Sequence of chain 46.A:
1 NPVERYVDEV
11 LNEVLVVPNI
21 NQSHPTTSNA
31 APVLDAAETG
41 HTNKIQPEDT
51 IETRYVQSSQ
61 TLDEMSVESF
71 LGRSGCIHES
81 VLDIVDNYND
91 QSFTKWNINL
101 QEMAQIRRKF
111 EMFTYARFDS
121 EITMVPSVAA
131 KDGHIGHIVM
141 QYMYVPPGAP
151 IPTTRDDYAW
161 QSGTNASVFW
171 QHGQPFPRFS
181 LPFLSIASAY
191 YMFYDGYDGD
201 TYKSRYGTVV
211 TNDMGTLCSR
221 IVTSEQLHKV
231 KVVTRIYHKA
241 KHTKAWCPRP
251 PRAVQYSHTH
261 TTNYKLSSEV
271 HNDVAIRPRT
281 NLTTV

A protein and the small-molecule ligand that binds it are described below.
Small molecule (SMILES): Cc1cc(CCCOc2c(C)cc(-c3noc(C(F)(F)F)n3)cc2C)on1

Binding-site contacts:
Ligand atom C3A contacts residue PHE179 of chain 46.A at 3.1 Å (hydrophobic).
Ligand atom C5B contacts residue LEU181 of chain 46.A at 3.5 Å (hydrophobic).
Ligand atom F2 contacts residue TYR144 of chain 46.A at 3.0 Å.
Ligand atom CM2 contacts residue ILE122 of chain 46.A at 3.8 Å (hydrophobic).
Ligand atom C4B contacts residue ILE98 of chain 46.A at 3.8 Å (hydrophobic).
Ligand atom F3 contacts residue VAL168 of chain 46.A at 3.0 Å.
Ligand atom N2 contacts residue MET214 of chain 46.A at 3.8 Å.
Ligand atom C5B contacts residue ILE98 of chain 46.A at 3.5 Å (hydrophobic).
Ligand atom F1 contacts residue TYR144 of chain 46.A at 3.3 Å.
Ligand atom C6B contacts residue LEU181 of chain 46.A at 3.3 Å (hydrophobic).
Ligand atom O1A contacts residue PHE179 of chain 46.A at 3.3 Å.
Ligand atom O1A contacts residue LEU217 of chain 46.A at 3.0 Å.
Ligand atom N3A contacts residue TYR144 of chain 46.A at 3.5 Å.
Ligand atom CM6 contacts residue LEU184 of chain 46.A at 3.4 Å (hydrophobic).
Ligand atom F3 contacts residue PHE179 of chain 46.A at 3.0 Å.
Ligand atom C2A contacts residue PHE179 of chain 46.A at 3.6 Å (hydrophobic).
Ligand atom C2B contacts residue ILE98 of chain 46.A at 3.7 Å (hydrophobic).
Ligand atom C6B contacts residue ILE98 of chain 46.A at 3.7 Å (hydrophobic).
Ligand atom C4 contacts residue LEU100 of chain 46.A at 3.7 Å (hydrophobic).
Ligand atom F2 contacts residue TYR142 of chain 46.A at 2.8 Å.
Ligand atom F2 contacts residue MET143 of chain 46.A at 3.3 Å.
Ligand atom O1B contacts residue ILE98 of chain 46.A at 3.3 Å.
Ligand atom N1A contacts residue MET124 of chain 46.A at 3.5 Å.
Ligand atom CM6 contacts residue LEU181 of chain 46.A at 3.5 Å (hydrophobic).
Ligand atom CM3 contacts residue ASN212 of chain 46.A at 3.5 Å.
Ligand atom F3 contacts residue TYR142 of chain 46.A at 3.8 Å.
Ligand atom CM4 contacts residue PHE179 of chain 46.A at 3.5 Å (hydrophobic).
Ligand atom O1A contacts residue MET124 of chain 46.A at 3.2 Å.
Ligand atom C1B contacts residue ILE98 of chain 46.A at 3.4 Å (hydrophobic).
Ligand atom C3A contacts residue LEU217 of chain 46.A at 3.6 Å (hydrophobic).
Ligand atom N1A contacts residue LEU217 of chain 46.A at 3.3 Å.
Ligand atom CM2 contacts residue ILE77 of chain 46.A at 3.1 Å (hydrophobic).
Ligand atom N3A contacts residue PHE179 of chain 46.A at 3.4 Å.
Ligand atom F2 contacts residue ALA166 of chain 46.A at 3.5 Å.
Ligand atom CM4 contacts residue TYR144 of chain 46.A at 3.8 Å (hydrophobic).
Ligand atom F1 contacts residue ALA166 of chain 46.A at 3.6 Å.
Ligand atom N1A contacts residue PHE179 of chain 46.A at 3.6 Å.
Ligand atom C4 contacts residue TYR190 of chain 46.A at 3.6 Å (hydrophobic).
Ligand atom F1 contacts residue PHE179 of chain 46.A at 3.8 Å.
Ligand atom O1 contacts residue MET214 of chain 46.A at 3.5 Å (h-bond).